Binding-site contacts:
Ligand atom O5 contacts residue TYR156 of chain 1.A at 3.3 Å.
Ligand atom C6 contacts residue GLU154 of chain 1.A at 3.1 Å.
Ligand atom C2 contacts residue ASP66 of chain 1.A at 3.4 Å.
Ligand atom C3 contacts residue TRP63 of chain 1.A at 3.6 Å (hydrophobic).
Ligand atom C2 contacts residue ARG67 of chain 1.A at 3.2 Å.
Ligand atom O3 contacts residue ALA64 of chain 1.A at 3.3 Å.
Ligand atom C1 contacts residue LYS16 of chain 1.A at 3.5 Å.
Ligand atom O3 contacts residue ASP66 of chain 1.A at 2.7 Å (salt-bridge).
Ligand atom O3 contacts residue TYR342 of chain 1.A at 3.6 Å.
Ligand atom C6 contacts residue ARG345 of chain 1.A at 3.7 Å.
Ligand atom O1 contacts residue LYS16 of chain 1.A at 2.9 Å (salt-bridge).
Ligand atom C1 contacts residue ASP15 of chain 1.A at 3.4 Å.
Ligand atom O3 contacts residue TRP63 of chain 1.A at 3.2 Å (h-bond).
Ligand atom O2 contacts residue ASP66 of chain 1.A at 2.6 Å (salt-bridge).
Ligand atom O2 contacts residue ARG67 of chain 1.A at 2.5 Å (salt-bridge).
Ligand atom O2 contacts residue ALA64 of chain 1.A at 3.3 Å.
Ligand atom C3 contacts residue ARG67 of chain 1.A at 3.6 Å.
Ligand atom C3 contacts residue GLU45 of chain 1.A at 3.4 Å.
Ligand atom O3 contacts residue ARG67 of chain 1.A at 2.9 Å (salt-bridge).
Ligand atom O3 contacts residue GLU112 of chain 1.A at 3.7 Å.
Ligand atom O1 contacts residue ASN13 of chain 1.A at 3.7 Å.
Ligand atom O5 contacts residue TRP341 of chain 1.A at 3.1 Å.
Ligand atom O6 contacts residue TYR156 of chain 1.A at 2.9 Å (h-bond).
Ligand atom O1 contacts residue ASP15 of chain 1.A at 2.7 Å (salt-bridge).
Ligand atom O2 contacts residue LYS16 of chain 1.A at 2.7 Å (salt-bridge).
Ligand atom O4 contacts residue GLU45 of chain 1.A at 3.6 Å (salt-bridge).
Ligand atom O3 contacts residue GLU46 of chain 1.A at 3.6 Å.
Ligand atom C2 contacts residue GLU112 of chain 1.A at 3.3 Å.
Ligand atom O6 contacts residue ARG345 of chain 1.A at 3.3 Å.
Ligand atom O6 contacts residue GLU154 of chain 1.A at 2.6 Å (salt-bridge).
Ligand atom O6 contacts residue PRO155 of chain 1.A at 3.3 Å.
Ligand atom O2 contacts residue GLU112 of chain 1.A at 2.6 Å (salt-bridge).
Ligand atom C2 contacts residue LYS16 of chain 1.A at 3.7 Å.
Ligand atom C1 contacts residue TYR156 of chain 1.A at 3.6 Å (hydrophobic).
Ligand atom C1 contacts residue TRP341 of chain 1.A at 3.5 Å (hydrophobic).
Ligand atom C3 contacts residue ASP66 of chain 1.A at 3.5 Å.
Ligand atom O3 contacts residue GLU45 of chain 1.A at 3.1 Å.
Ligand atom O4 contacts residue GLU46 of chain 1.A at 3.3 Å (salt-bridge).
Ligand atom C4 contacts residue TYR342 of chain 1.A at 3.6 Å (hydrophobic).
Ligand atom O2 contacts residue TRP63 of chain 1.A at 3.5 Å (h-bond).

A small-molecule ligand and the protein it binds are described below.
Small molecule (SMILES): OC[C@H]1O[C@H](O[C@H]2[C@H](O)[C@@H](O)[C@@H](O[C@H]3[C@H](O)[C@@H](O)[C@@H](O)O[C@@H]3CO)O[C@@H]2CO)[C@H](O)[C@@H](O)[C@@H]1O

Sequence of chain 1.A:
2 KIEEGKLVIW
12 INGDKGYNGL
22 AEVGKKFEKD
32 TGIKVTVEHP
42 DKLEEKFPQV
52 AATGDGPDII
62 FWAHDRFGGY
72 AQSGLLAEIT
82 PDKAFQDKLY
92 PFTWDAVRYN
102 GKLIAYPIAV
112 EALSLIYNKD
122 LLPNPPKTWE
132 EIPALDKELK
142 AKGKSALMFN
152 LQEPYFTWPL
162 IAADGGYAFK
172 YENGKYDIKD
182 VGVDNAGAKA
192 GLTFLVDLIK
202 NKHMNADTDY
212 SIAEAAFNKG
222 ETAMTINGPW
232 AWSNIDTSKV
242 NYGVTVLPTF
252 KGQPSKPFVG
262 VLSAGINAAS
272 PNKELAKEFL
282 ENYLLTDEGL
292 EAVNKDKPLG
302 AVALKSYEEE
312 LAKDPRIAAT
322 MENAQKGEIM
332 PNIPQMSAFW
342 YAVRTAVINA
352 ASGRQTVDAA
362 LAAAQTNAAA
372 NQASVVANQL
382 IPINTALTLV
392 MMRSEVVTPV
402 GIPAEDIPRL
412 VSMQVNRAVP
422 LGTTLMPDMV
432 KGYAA